Sequence of chain 1.B:
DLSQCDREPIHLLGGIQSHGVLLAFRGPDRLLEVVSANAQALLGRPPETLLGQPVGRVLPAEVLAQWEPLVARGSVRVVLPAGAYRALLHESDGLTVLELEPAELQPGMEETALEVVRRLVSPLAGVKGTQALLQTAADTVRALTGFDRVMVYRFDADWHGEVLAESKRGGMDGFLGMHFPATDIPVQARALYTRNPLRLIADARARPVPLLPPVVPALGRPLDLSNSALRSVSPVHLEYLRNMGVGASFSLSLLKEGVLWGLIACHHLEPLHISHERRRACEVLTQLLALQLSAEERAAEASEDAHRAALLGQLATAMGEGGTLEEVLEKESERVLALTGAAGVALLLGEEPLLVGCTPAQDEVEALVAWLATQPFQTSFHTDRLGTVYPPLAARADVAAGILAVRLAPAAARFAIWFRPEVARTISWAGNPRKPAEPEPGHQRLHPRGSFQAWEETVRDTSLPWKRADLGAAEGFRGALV

Binding-site contacts:
Ligand atom O1A contacts residue SER259 of chain 1.B at 2.5 Å (h-bond).
Ligand atom NB contacts residue MET252 of chain 1.B at 3.0 Å.
Ligand atom CHB contacts residue TYR248 of chain 1.B at 2.9 Å (hydrophobic).
Ligand atom C3C contacts residue CYS13 of chain 1.B at 3.5 Å (hydrophobic).
Ligand atom CBB contacts residue MET159 of chain 1.B at 3.3 Å (hydrophobic).
Ligand atom CGA contacts residue SER259 of chain 1.B at 3.1 Å.
Ligand atom CHA contacts residue ASP192 of chain 1.B at 3.5 Å.
Ligand atom O1D contacts residue ARG239 of chain 1.B at 2.5 Å (salt-bridge).
Ligand atom CAB contacts residue ALA273 of chain 1.B at 3.0 Å (hydrophobic).
Ligand atom NA contacts residue ASP192 of chain 1.B at 3.5 Å.
Ligand atom O1D contacts residue TYR201 of chain 1.B at 3.1 Å (h-bond).
Ligand atom C3C contacts residue VAL244 of chain 1.B at 3.6 Å (hydrophobic).
Ligand atom C1A contacts residue HIS245 of chain 1.B at 3.5 Å.
Ligand atom NB contacts residue TYR248 of chain 1.B at 3.3 Å (h-bond).
Ligand atom C2A contacts residue HIS245 of chain 1.B at 3.5 Å.
Ligand atom CGD contacts residue ARG239 of chain 1.B at 2.9 Å.
Ligand atom O1A contacts residue SER257 of chain 1.B at 3.6 Å (h-bond).
Ligand atom CHA contacts residue ILE193 of chain 1.B at 3.2 Å (hydrophobic).
Ligand atom C4B contacts residue HIS275 of chain 1.B at 3.4 Å.
Ligand atom CBC contacts residue CYS13 of chain 1.B at 1.9 Å (hydrophobic).
Ligand atom CHD contacts residue VAL244 of chain 1.B at 3.5 Å (hydrophobic).
Ligand atom CMB contacts residue ILE193 of chain 1.B at 3.4 Å (hydrophobic).
Ligand atom OB contacts residue HIS275 of chain 1.B at 2.8 Å (h-bond).
Ligand atom CMC contacts residue CYS13 of chain 1.B at 3.6 Å (hydrophobic).
Ligand atom C4D contacts residue HIS245 of chain 1.B at 3.4 Å.
Ligand atom O2A contacts residue HIS245 of chain 1.B at 2.8 Å.
Ligand atom CAC contacts residue CYS13 of chain 1.B at 2.6 Å (hydrophobic).
Ligand atom C1B contacts residue TYR248 of chain 1.B at 3.4 Å (hydrophobic).
Ligand atom CBA contacts residue SER259 of chain 1.B at 3.5 Å.
Ligand atom OB contacts residue MET159 of chain 1.B at 3.0 Å.
Ligand atom CMC contacts residue VAL244 of chain 1.B at 3.2 Å (hydrophobic).
Ligand atom CBB contacts residue VAL171 of chain 1.B at 3.1 Å (hydrophobic).
Ligand atom O2D contacts residue ARG239 of chain 1.B at 3.0 Å (salt-bridge).
Ligand atom CBB contacts residue ALA273 of chain 1.B at 3.4 Å (hydrophobic).
Ligand atom ND contacts residue ASP192 of chain 1.B at 3.1 Å (salt-bridge).
Ligand atom CMB contacts residue TYR161 of chain 1.B at 3.3 Å (hydrophobic).
Ligand atom C2C contacts residue CYS13 of chain 1.B at 3.6 Å (hydrophobic).
Ligand atom C4D contacts residue ASP192 of chain 1.B at 3.6 Å.
Ligand atom CAD contacts residue TYR201 of chain 1.B at 3.2 Å (hydrophobic).
Ligand atom CMC contacts residue LEU454 of chain 1.B at 3.5 Å (hydrophobic).

A protein and the small-molecule ligand that binds it are described below.
Small molecule (SMILES): C=CC1=C(C)C(Cc2[nH]c(Cc3[nH]c(CC4=C(CC)[C@H](C)C(=O)N4)c(C)c3CCC(=O)O)c(CCC(=O)O)c2C)=NC1=O